The protein below binds the small molecule below.
Small molecule (SMILES): CC(=O)N[C@H]1[C@H](O[C@H]2[C@H](O)[C@@H](NC(C)=O)CO[C@@H]2CO)O[C@H](CO)[C@@H](O)[C@@H]1O

Sequence of chain 1.C:
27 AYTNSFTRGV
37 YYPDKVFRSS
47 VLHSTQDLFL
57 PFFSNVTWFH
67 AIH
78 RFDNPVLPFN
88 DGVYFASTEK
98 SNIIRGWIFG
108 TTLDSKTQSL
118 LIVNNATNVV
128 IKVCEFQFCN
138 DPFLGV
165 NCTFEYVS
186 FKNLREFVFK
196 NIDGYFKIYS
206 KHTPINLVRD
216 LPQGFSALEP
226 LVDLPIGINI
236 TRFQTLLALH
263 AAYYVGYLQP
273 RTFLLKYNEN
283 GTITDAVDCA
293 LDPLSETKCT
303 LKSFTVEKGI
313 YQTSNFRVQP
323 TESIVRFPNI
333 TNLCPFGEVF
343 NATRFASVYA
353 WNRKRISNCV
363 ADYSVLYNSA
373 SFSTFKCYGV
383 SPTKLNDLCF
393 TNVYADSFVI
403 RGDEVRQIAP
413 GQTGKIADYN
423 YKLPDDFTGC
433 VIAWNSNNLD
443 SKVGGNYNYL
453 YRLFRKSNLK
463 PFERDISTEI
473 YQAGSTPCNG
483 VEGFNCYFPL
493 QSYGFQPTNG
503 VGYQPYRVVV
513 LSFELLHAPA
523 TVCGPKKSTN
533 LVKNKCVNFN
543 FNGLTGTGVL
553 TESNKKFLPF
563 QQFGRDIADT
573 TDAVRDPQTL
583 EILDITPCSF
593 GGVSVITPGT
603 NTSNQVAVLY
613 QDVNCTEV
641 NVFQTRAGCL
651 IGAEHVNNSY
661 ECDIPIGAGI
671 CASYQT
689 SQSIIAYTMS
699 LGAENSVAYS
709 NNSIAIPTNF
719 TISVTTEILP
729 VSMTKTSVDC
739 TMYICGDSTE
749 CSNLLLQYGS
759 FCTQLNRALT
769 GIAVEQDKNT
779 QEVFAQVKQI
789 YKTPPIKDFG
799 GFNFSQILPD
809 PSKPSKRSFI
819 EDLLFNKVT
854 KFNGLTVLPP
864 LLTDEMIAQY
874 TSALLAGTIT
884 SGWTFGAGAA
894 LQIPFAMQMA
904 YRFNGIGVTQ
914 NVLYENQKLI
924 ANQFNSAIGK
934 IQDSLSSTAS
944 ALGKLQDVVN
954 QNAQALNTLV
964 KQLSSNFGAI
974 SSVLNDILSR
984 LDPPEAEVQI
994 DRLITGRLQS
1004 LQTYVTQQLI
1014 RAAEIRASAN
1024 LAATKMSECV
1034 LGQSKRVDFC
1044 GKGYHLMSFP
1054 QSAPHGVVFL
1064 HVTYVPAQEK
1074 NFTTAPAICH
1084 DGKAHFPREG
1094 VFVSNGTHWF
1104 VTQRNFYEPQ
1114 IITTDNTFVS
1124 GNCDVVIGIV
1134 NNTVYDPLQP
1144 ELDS

Binding-site contacts:
Ligand atom O6 contacts residue GLN804 of chain 1.C at 3.0 Å (h-bond).
Ligand atom C7 contacts residue ASN801 of chain 1.C at 3.5 Å.
Ligand atom C5 contacts residue ASN801 of chain 1.C at 3.6 Å.
Ligand atom C5 contacts residue SER803 of chain 1.C at 3.5 Å.
Ligand atom C2 contacts residue ASN801 of chain 1.C at 2.5 Å.
Ligand atom O7 contacts residue ASN801 of chain 1.C at 3.6 Å.
Ligand atom C6 contacts residue SER803 of chain 1.C at 4.3 Å.
Ligand atom C4 contacts residue ASN801 of chain 1.C at 4.2 Å.
Ligand atom N2 contacts residue ASN801 of chain 1.C at 2.9 Å (h-bond).
Ligand atom C6 contacts residue ASN801 of chain 1.C at 4.5 Å.
Ligand atom C3 contacts residue ASN801 of chain 1.C at 3.8 Å.
Ligand atom C5 contacts residue GLN804 of chain 1.C at 4.0 Å.
Ligand atom O5 contacts residue SER803 of chain 1.C at 3.7 Å.
Ligand atom C8 contacts residue LYS795 of chain 1.C at 4.4 Å.
Ligand atom C1 contacts residue SER803 of chain 1.C at 3.6 Å.
Ligand atom C6 contacts residue GLN804 of chain 1.C at 4.0 Å.
Ligand atom O6 contacts residue SER803 of chain 1.C at 3.9 Å.
Ligand atom C8 contacts residue GLN804 of chain 1.C at 4.2 Å.
Ligand atom C1 contacts residue ASN801 of chain 1.C at 1.4 Å.
Ligand atom O5 contacts residue ASN801 of chain 1.C at 2.3 Å (h-bond).